A small-molecule ligand and the protein it binds are described below.
Small molecule (SMILES): OC[C@H]1O[C@H](OC[C@H]2O[C@H](O)[C@@H](O)[C@@H](O[C@H]3O[C@H](CO)[C@@H](O)[C@H](O)[C@@H]3O)[C@@H]2O)[C@@H](O)[C@@H](O)[C@@H]1O

Binding-site contacts:
Ligand atom C6 contacts residue GLN46 of chain 1.N at 3.9 Å.
Ligand atom C5 contacts residue ASP33 of chain 1.N at 3.3 Å.
Ligand atom O4 contacts residue ASP33 of chain 1.N at 3.5 Å (salt-bridge).
Ligand atom C2 contacts residue HIS50 of chain 1.N at 3.9 Å.
Ligand atom C6 contacts residue LEU38 of chain 1.N at 3.6 Å (hydrophobic).
Ligand atom O2 contacts residue ASP33 of chain 1.N at 2.7 Å (salt-bridge).
Ligand atom C3 contacts residue GLN31 of chain 1.N at 3.5 Å.
Ligand atom O6 contacts residue TYR43 of chain 1.N at 3.9 Å.
Ligand atom O4 contacts residue TRP45 of chain 1.N at 3.1 Å (h-bond).
Ligand atom O3 contacts residue ASP33 of chain 1.N at 3.7 Å.
Ligand atom O3 contacts residue TYR39 of chain 1.N at 3.5 Å (h-bond).
Ligand atom C6 contacts residue HIS50 of chain 1.N at 3.8 Å.
Ligand atom C1 contacts residue TYR39 of chain 1.N at 3.9 Å (hydrophobic).
Ligand atom O4 contacts residue TYR39 of chain 1.N at 2.8 Å (h-bond).
Ligand atom O2 contacts residue GLN31 of chain 1.N at 3.2 Å (h-bond).
Ligand atom O3 contacts residue GLN31 of chain 1.N at 3.0 Å (h-bond).
Ligand atom C1 contacts residue GLN31 of chain 1.N at 4.0 Å.
Ligand atom C6 contacts residue TRP45 of chain 1.N at 4.0 Å (hydrophobic).
Ligand atom C2 contacts residue ASN35 of chain 1.N at 3.9 Å.
Ligand atom O6 contacts residue GLN46 of chain 1.N at 3.5 Å.
Ligand atom C4 contacts residue TYR39 of chain 1.N at 3.5 Å (hydrophobic).
Ligand atom C5 contacts residue ASN35 of chain 1.N at 4.0 Å.
Ligand atom O6 contacts residue HIS50 of chain 1.N at 3.4 Å.
Ligand atom C4 contacts residue TYR43 of chain 1.N at 3.4 Å (hydrophobic).
Ligand atom C6 contacts residue ASP33 of chain 1.N at 3.9 Å.
Ligand atom O4 contacts residue GLY44 of chain 1.N at 3.3 Å.
Ligand atom C1 contacts residue ASN35 of chain 1.N at 3.7 Å.
Ligand atom C3 contacts residue GLN46 of chain 1.N at 4.0 Å.
Ligand atom O5 contacts residue GLN46 of chain 1.N at 3.6 Å (h-bond).
Ligand atom C2 contacts residue ASP33 of chain 1.N at 3.2 Å.
Ligand atom C2 contacts residue GLN31 of chain 1.N at 3.8 Å.
Ligand atom C2 contacts residue TYR39 of chain 1.N at 4.0 Å (hydrophobic).
Ligand atom C4 contacts residue ASP33 of chain 1.N at 3.8 Å.
Ligand atom C3 contacts residue ASP33 of chain 1.N at 4.0 Å.
Ligand atom C5 contacts residue VAL37 of chain 1.N at 4.0 Å (hydrophobic).
Ligand atom O4 contacts residue TYR43 of chain 1.N at 2.9 Å (h-bond).
Ligand atom C6 contacts residue VAL37 of chain 1.N at 3.6 Å (hydrophobic).
Ligand atom O5 contacts residue ASN35 of chain 1.N at 3.1 Å (h-bond).
Ligand atom O2 contacts residue ASN35 of chain 1.N at 2.9 Å (h-bond).
Ligand atom O2 contacts residue HIS50 of chain 1.N at 3.9 Å.

Sequence of chain 1.N:
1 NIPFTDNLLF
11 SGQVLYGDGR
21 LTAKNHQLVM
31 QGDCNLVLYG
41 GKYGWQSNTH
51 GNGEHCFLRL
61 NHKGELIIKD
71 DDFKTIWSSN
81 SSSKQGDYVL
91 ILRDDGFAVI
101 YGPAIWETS